Binding-site contacts:
Ligand atom C9 contacts residue TRP151 of chain 1.B at 3.3 Å (hydrophobic).
Ligand atom N3 contacts residue TYR200 of chain 1.B at 4.1 Å.
Ligand atom C6 contacts residue TRP151 of chain 1.B at 3.6 Å (hydrophobic).
Ligand atom N3 contacts residue TRP151 of chain 1.B at 2.8 Å (h-bond).
Ligand atom F2 contacts residue MET122 of chain 1.C at 3.1 Å.
Ligand atom C15 contacts residue TRP151 of chain 1.B at 3.3 Å (hydrophobic).
Ligand atom N1 contacts residue TYR97 of chain 1.B at 3.9 Å.
Ligand atom C7 contacts residue TRP151 of chain 1.B at 3.7 Å (hydrophobic).
Ligand atom C6 contacts residue TYR193 of chain 1.B at 4.0 Å (hydrophobic).
Ligand atom F2 contacts residue LEU120 of chain 1.C at 3.4 Å.
Ligand atom N2 contacts residue TYR193 of chain 1.B at 4.1 Å.
Ligand atom F3 contacts residue ARG112 of chain 1.C at 3.1 Å.
Ligand atom C5 contacts residue TRP151 of chain 1.B at 3.6 Å (hydrophobic).
Ligand atom F1 contacts residue LEU120 of chain 1.C at 3.7 Å.
Ligand atom C7 contacts residue TYR97 of chain 1.B at 3.8 Å (hydrophobic).
Ligand atom N1 contacts residue TRP151 of chain 1.B at 3.6 Å.
Ligand atom C9 contacts residue TYR200 of chain 1.B at 4.1 Å (hydrophobic).
Ligand atom C8 contacts residue TRP151 of chain 1.B at 3.5 Å (hydrophobic).
Ligand atom C10 contacts residue TYR200 of chain 1.B at 3.0 Å (hydrophobic).
Ligand atom C3 contacts residue TYR172 of chain 1.C at 3.7 Å (hydrophobic).
Ligand atom N1 contacts residue TYR193 of chain 1.B at 3.7 Å.
Ligand atom N2 contacts residue TRP151 of chain 1.B at 4.0 Å.
Ligand atom C14 contacts residue TRP151 of chain 1.B at 3.6 Å (hydrophobic).
Ligand atom N4 contacts residue TYR97 of chain 1.B at 2.7 Å (h-bond).
Ligand atom C14 contacts residue MET122 of chain 1.C at 4.0 Å (hydrophobic).
Ligand atom C4 contacts residue TRP151 of chain 1.B at 4.0 Å (hydrophobic).
Ligand atom N4 contacts residue TRP151 of chain 1.B at 4.0 Å.
Ligand atom C10 contacts residue TRP151 of chain 1.B at 3.9 Å (hydrophobic).
Ligand atom C3 contacts residue TRP61 of chain 1.C at 3.8 Å (hydrophobic).
Ligand atom F1 contacts residue THR152 of chain 1.B at 3.9 Å.
Ligand atom C10 contacts residue CYS196 of chain 1.B at 4.0 Å (hydrophobic).
Ligand atom C11 contacts residue TYR200 of chain 1.B at 3.3 Å (hydrophobic).
Ligand atom C5 contacts residue TRP61 of chain 1.C at 3.9 Å (hydrophobic).
Ligand atom N4 contacts residue SER150 of chain 1.B at 3.2 Å (h-bond).
Ligand atom C1 contacts residue TYR193 of chain 1.B at 3.7 Å (hydrophobic).
Ligand atom F1 contacts residue ARG112 of chain 1.C at 4.0 Å.
Ligand atom C2 contacts residue TYR193 of chain 1.B at 4.1 Å (hydrophobic).
Ligand atom C4 contacts residue TRP61 of chain 1.C at 3.6 Å (hydrophobic).
Ligand atom N4 contacts residue TYR200 of chain 1.B at 3.8 Å.
Ligand atom C7 contacts residue SER150 of chain 1.B at 4.1 Å.

This protein binds this small molecule.
Small molecule (SMILES): Nc1nc(-c2ccc(C(F)(F)F)cc2)cc(N2CCOCC2)n1

Sequence of chain 1.C:
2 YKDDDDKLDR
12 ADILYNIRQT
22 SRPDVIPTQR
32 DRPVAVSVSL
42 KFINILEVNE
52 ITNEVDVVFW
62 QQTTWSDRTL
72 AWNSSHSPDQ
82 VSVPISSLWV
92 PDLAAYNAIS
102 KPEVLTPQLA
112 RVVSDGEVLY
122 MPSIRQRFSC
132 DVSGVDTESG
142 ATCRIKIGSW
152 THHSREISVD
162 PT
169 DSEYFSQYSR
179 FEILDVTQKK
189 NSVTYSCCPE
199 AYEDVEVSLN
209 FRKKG

Sequence of chain 1.B:
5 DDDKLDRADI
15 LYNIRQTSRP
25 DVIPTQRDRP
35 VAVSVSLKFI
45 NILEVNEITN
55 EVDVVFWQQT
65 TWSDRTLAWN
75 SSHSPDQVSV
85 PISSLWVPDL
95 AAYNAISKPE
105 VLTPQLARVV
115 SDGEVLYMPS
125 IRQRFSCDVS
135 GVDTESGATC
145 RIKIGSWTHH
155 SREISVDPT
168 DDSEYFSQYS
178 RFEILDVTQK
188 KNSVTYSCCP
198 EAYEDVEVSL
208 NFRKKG